Sequence of chain 1.B:
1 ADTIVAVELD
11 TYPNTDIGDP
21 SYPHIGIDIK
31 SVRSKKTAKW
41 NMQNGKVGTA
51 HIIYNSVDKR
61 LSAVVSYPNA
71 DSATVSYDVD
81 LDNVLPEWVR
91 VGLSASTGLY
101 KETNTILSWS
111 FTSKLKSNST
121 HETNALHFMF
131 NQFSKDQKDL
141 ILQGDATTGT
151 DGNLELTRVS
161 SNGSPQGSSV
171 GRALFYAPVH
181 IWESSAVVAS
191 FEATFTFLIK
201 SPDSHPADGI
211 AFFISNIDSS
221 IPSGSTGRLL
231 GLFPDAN

A protein and the small-molecule ligand that binds it are described below.
Small molecule (SMILES): CSCC[C@H](NC(C)=O)C(=O)N[C@@H](Cc1ccc(O)cc1)C(=O)N[C@@H](CC1=CN=C2CC=CC=C12)C(=O)N[C@@H](Cc1ccc(O)cc1)C(=O)N1CCC[C@H]1C(=O)N[C@@H](Cc1ccc(O)cc1)C(N)=O

Binding-site contacts:
Ligand atom CH2 contacts residue SER204 of chain 1.B at 3.4 Å.
Ligand atom CA contacts residue ASN44 of chain 1.B at 4.2 Å.
Ligand atom CE2 contacts residue LYS200 of chain 1.B at 3.0 Å.
Ligand atom CD2 contacts residue ASN44 of chain 1.B at 3.8 Å.
Ligand atom N contacts residue MET42 of chain 1.B at 4.2 Å.
Ligand atom CE2 contacts residue SER204 of chain 1.B at 2.8 Å.
Ligand atom CB contacts residue ASN44 of chain 1.B at 4.0 Å.
Ligand atom CD contacts residue ASN44 of chain 1.B at 3.8 Å.
Ligand atom CA contacts residue LYS46 of chain 1.B at 3.9 Å.
Ligand atom CD1 contacts residue GLN43 of chain 1.B at 4.1 Å.
Ligand atom CD2 contacts residue SER204 of chain 1.B at 3.3 Å.
Ligand atom O contacts residue ASN44 of chain 1.B at 2.5 Å (h-bond).
Ligand atom CD contacts residue MET42 of chain 1.B at 3.8 Å (hydrophobic).
Ligand atom O contacts residue GLN43 of chain 1.B at 3.4 Å.
Ligand atom CG contacts residue SER204 of chain 1.B at 3.8 Å.
Ligand atom CD2 contacts residue LYS200 of chain 1.B at 3.2 Å.
Ligand atom CD2 contacts residue GLN43 of chain 1.B at 3.3 Å.
Ligand atom CE1 contacts residue GLN43 of chain 1.B at 3.5 Å.
Ligand atom CB contacts residue GLY45 of chain 1.B at 4.0 Å.
Ligand atom C contacts residue ASN44 of chain 1.B at 3.3 Å.
Ligand atom CG contacts residue ASN44 of chain 1.B at 4.0 Å.
Ligand atom CG contacts residue ASN44 of chain 1.B at 3.2 Å.
Ligand atom CE contacts residue LYS46 of chain 1.B at 2.8 Å.
Ligand atom CB contacts residue ASN44 of chain 1.B at 2.9 Å.
Ligand atom CZ3 contacts residue SER204 of chain 1.B at 4.0 Å.
Ligand atom NE1 contacts residue SER204 of chain 1.B at 3.1 Å (h-bond).
Ligand atom N contacts residue LYS46 of chain 1.B at 4.2 Å.
Ligand atom CD1 contacts residue SER204 of chain 1.B at 3.7 Å.
Ligand atom C contacts residue ASN44 of chain 1.B at 4.1 Å.
Ligand atom CA contacts residue ASN44 of chain 1.B at 3.5 Å.
Ligand atom CG contacts residue GLN43 of chain 1.B at 3.9 Å.
Ligand atom CE3 contacts residue SER204 of chain 1.B at 3.9 Å.
Ligand atom CD1 contacts residue ASN44 of chain 1.B at 3.7 Å.
Ligand atom C contacts residue LYS46 of chain 1.B at 3.6 Å.
Ligand atom OH contacts residue GLN43 of chain 1.B at 3.1 Å (h-bond).
Ligand atom N contacts residue ASN44 of chain 1.B at 3.0 Å (h-bond).
Ligand atom O contacts residue LYS46 of chain 1.B at 2.4 Å (salt-bridge).
Ligand atom CE2 contacts residue GLN43 of chain 1.B at 2.8 Å.
Ligand atom CZ contacts residue GLN43 of chain 1.B at 2.9 Å.
Ligand atom CZ2 contacts residue SER204 of chain 1.B at 3.0 Å.